Sequence of chain 1.C:
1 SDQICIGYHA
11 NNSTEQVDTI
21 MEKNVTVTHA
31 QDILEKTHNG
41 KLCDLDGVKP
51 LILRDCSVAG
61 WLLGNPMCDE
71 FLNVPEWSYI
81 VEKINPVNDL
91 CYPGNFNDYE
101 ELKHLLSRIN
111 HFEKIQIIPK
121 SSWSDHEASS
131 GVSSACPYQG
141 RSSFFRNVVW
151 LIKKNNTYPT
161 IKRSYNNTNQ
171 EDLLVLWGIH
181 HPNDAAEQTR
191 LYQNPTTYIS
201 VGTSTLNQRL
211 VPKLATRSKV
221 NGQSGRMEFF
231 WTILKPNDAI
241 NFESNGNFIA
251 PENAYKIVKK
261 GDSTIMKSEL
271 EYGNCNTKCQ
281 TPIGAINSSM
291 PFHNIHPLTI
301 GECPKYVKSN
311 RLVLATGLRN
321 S

The small molecule below binds the protein below.
Small molecule (SMILES): CC(=O)N[C@@H]1[C@@H](O)[C@H](O)[C@@H](CO)O[C@H]1O

Binding-site contacts:
Ligand atom N2 contacts residue ASN24 of chain 1.C at 3.0 Å (h-bond).
Ligand atom C1 contacts residue ASN24 of chain 1.C at 1.4 Å.
Ligand atom C4 contacts residue ASN24 of chain 1.C at 4.2 Å.
Ligand atom C5 contacts residue ASN24 of chain 1.C at 3.7 Å.
Ligand atom C3 contacts residue ASN24 of chain 1.C at 3.8 Å.
Ligand atom C7 contacts residue ASN24 of chain 1.C at 3.5 Å.
Ligand atom O7 contacts residue ASN24 of chain 1.C at 3.4 Å (h-bond).
Ligand atom O5 contacts residue ASN24 of chain 1.C at 2.4 Å (h-bond).
Ligand atom C2 contacts residue ASN24 of chain 1.C at 2.4 Å.